Binding-site contacts:
Ligand atom O2' contacts residue ASN173 of chain 3.A at 3.6 Å.
Ligand atom C5 contacts residue ILE200 of chain 3.A at 3.5 Å (hydrophobic).
Ligand atom O2' contacts residue ASP234 of chain 3.A at 2.6 Å (salt-bridge).
Ligand atom O3' contacts residue ASP234 of chain 3.A at 2.5 Å (salt-bridge).
Ligand atom O6 contacts residue GLU318 of chain 3.A at 3.6 Å.
Ligand atom O2P contacts residue SER258 of chain 3.A at 3.3 Å (h-bond).
Ligand atom N3 contacts residue 36Y1 of chain 3.D at 3.3 Å.
Ligand atom C4' contacts residue ASP234 of chain 3.A at 3.4 Å.
Ligand atom O3P contacts residue SER199 of chain 3.A at 2.7 Å (h-bond).
Ligand atom C3' contacts residue SER68 of chain 3.A at 3.6 Å.
Ligand atom O1P contacts residue GLY198 of chain 3.A at 3.5 Å.
Ligand atom C3' contacts residue ASP234 of chain 3.A at 3.4 Å.
Ligand atom C2' contacts residue 36Y1 of chain 3.D at 3.5 Å.
Ligand atom N7 contacts residue GLY283 of chain 3.A at 3.5 Å.
Ligand atom O1P contacts residue SER199 of chain 3.A at 2.9 Å (h-bond).
Ligand atom O5' contacts residue GLY198 of chain 3.A at 3.5 Å.
Ligand atom P contacts residue TYR281 of chain 3.A at 3.7 Å.
Ligand atom N1 contacts residue GLU318 of chain 3.A at 2.7 Å (salt-bridge).
Ligand atom C5' contacts residue TYR281 of chain 3.A at 3.5 Å (hydrophobic).
Ligand atom O3' contacts residue SER68 of chain 3.A at 2.9 Å (h-bond).
Ligand atom N7 contacts residue ILE200 of chain 3.A at 3.5 Å.
Ligand atom O2P contacts residue GLY257 of chain 3.A at 2.9 Å (h-bond).
Ligand atom C2 contacts residue CYS201 of chain 3.A at 3.4 Å (hydrophobic).
Ligand atom C6 contacts residue GLY285 of chain 3.A at 3.6 Å.
Ligand atom C2 contacts residue 36Y1 of chain 3.D at 3.4 Å.
Ligand atom C2 contacts residue GLU318 of chain 3.A at 3.6 Å.
Ligand atom O2' contacts residue 36Y1 of chain 3.D at 2.9 Å.
Ligand atom O3P contacts residue SER258 of chain 3.A at 3.0 Å (h-bond).
Ligand atom N7 contacts residue MET284 of chain 3.A at 3.0 Å (h-bond).
Ligand atom O5' contacts residue GLY235 of chain 3.A at 3.5 Å.
Ligand atom O6 contacts residue MET284 of chain 3.A at 3.3 Å (h-bond).
Ligand atom C1' contacts residue 36Y1 of chain 3.D at 3.6 Å.
Ligand atom C6 contacts residue GLU318 of chain 3.A at 3.6 Å.
Ligand atom C8 contacts residue MET70 of chain 3.A at 3.5 Å (hydrophobic).
Ligand atom O3' contacts residue MET255 of chain 3.A at 3.6 Å (h-bond).
Ligand atom O1P contacts residue GLY236 of chain 3.A at 2.9 Å (h-bond).
Ligand atom O6 contacts residue GLY285 of chain 3.A at 2.7 Å (h-bond).
Ligand atom O6 contacts residue GLY283 of chain 3.A at 3.3 Å.
Ligand atom O6 contacts residue GLY319 of chain 3.A at 3.3 Å.
Ligand atom O3P contacts residue TYR281 of chain 3.A at 2.6 Å (h-bond).

Sequence of chain 3.A:
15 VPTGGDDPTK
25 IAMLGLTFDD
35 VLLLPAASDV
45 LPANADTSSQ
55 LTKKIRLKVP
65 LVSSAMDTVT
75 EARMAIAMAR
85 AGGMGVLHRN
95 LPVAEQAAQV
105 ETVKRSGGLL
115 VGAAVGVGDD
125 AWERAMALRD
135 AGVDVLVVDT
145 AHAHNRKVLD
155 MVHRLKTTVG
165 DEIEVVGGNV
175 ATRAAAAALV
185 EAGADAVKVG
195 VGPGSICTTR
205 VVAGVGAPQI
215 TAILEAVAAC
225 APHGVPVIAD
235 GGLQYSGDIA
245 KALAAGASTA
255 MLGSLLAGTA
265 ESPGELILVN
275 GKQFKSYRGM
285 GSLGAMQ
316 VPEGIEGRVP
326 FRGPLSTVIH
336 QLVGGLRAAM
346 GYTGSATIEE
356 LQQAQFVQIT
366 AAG

This small molecule binds to this protein.
Small molecule (SMILES): O=c1[nH]cnc2c1ncn2[C@@H]1O[C@H](COP(=O)(O)O)[C@@H](O)[C@H]1O